Binding-site contacts:
Ligand atom O7 contacts residue HIS102 of chain 3.A at 4.0 Å.
Ligand atom N2 contacts residue ASP101 of chain 3.A at 4.3 Å.
Ligand atom O7 contacts residue ASN105 of chain 3.A at 3.2 Å (h-bond).
Ligand atom N2 contacts residue ASN105 of chain 3.A at 2.8 Å (h-bond).
Ligand atom C7 contacts residue ASN105 of chain 3.A at 3.3 Å.
Ligand atom C4 contacts residue ASN105 of chain 3.A at 4.2 Å.
Ligand atom C1 contacts residue ASN105 of chain 3.A at 1.4 Å.
Ligand atom C5 contacts residue ASN105 of chain 3.A at 3.6 Å.
Ligand atom C2 contacts residue ASN105 of chain 3.A at 2.4 Å.
Ligand atom C8 contacts residue HIS102 of chain 3.A at 3.9 Å.
Ligand atom O5 contacts residue ASN105 of chain 3.A at 2.3 Å (h-bond).
Ligand atom C7 contacts residue HIS102 of chain 3.A at 4.5 Å.
Ligand atom C8 contacts residue HIS98 of chain 3.A at 3.8 Å.
Ligand atom C8 contacts residue ASP101 of chain 3.A at 4.0 Å.
Ligand atom C3 contacts residue ASN105 of chain 3.A at 3.7 Å.

Sequence of chain 3.A:
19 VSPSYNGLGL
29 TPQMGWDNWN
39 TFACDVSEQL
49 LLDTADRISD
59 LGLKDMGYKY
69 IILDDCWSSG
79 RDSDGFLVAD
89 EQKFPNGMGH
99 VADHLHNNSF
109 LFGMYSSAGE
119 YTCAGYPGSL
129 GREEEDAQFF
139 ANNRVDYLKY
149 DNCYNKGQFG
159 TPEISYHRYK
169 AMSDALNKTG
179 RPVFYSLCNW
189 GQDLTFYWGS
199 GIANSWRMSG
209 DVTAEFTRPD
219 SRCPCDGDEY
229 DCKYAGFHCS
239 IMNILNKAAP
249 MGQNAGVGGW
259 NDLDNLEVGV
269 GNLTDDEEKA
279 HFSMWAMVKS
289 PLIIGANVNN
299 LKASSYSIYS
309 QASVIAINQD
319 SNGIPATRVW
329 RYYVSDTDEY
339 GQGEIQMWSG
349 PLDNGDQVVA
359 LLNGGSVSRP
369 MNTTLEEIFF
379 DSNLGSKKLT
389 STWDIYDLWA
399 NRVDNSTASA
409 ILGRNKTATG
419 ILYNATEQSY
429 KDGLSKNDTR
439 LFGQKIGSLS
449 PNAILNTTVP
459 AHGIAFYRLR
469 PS

This protein binds this small molecule.
Small molecule (SMILES): CC(=O)N[C@@H]1[C@@H](O)[C@H](O)[C@@H](CO)O[C@H]1O